Binding-site contacts:
Ligand atom C10 contacts residue LYS33 of chain 1.X at 3.6 Å.
Ligand atom C22 contacts residue SER20 of chain 1.X at 3.6 Å.
Ligand atom O01 contacts residue ALA49 of chain 1.X at 3.0 Å (h-bond).
Ligand atom C21 contacts residue SER20 of chain 1.X at 3.4 Å.
Ligand atom C07 contacts residue THR1 of chain 1.X at 3.1 Å.
Ligand atom C30 contacts residue ASP124 of chain 1.Y at 3.7 Å.
Ligand atom C31 contacts residue ASP124 of chain 1.Y at 3.5 Å.
Ligand atom N06 contacts residue GLY47 of chain 1.X at 2.8 Å (h-bond).
Ligand atom C10 contacts residue ILE45 of chain 1.X at 3.1 Å (hydrophobic).
Ligand atom O28 contacts residue GLN22 of chain 1.X at 3.1 Å (h-bond).
Ligand atom C15 contacts residue VAL31 of chain 1.X at 3.6 Å (hydrophobic).
Ligand atom C07 contacts residue GLY47 of chain 1.X at 3.7 Å.
Ligand atom N03 contacts residue THR21 of chain 1.X at 2.7 Å (h-bond).
Ligand atom C16 contacts residue ALA49 of chain 1.X at 3.5 Å (hydrophobic).
Ligand atom C27 contacts residue PHE123 of chain 1.Y at 3.4 Å (hydrophobic).
Ligand atom C09 contacts residue ILE45 of chain 1.X at 3.2 Å (hydrophobic).
Ligand atom C16 contacts residue VAL31 of chain 1.X at 3.6 Å (hydrophobic).
Ligand atom C05 contacts residue GLY47 of chain 1.X at 3.6 Å.
Ligand atom C15 contacts residue SER20 of chain 1.X at 3.7 Å.
Ligand atom C27 contacts residue ASP124 of chain 1.Y at 3.5 Å.
Ligand atom O18 contacts residue SER20 of chain 1.X at 3.3 Å.
Ligand atom C10 contacts residue ALA52 of chain 1.X at 3.6 Å (hydrophobic).
Ligand atom O39 contacts residue GLN22 of chain 1.X at 3.7 Å.
Ligand atom C04 contacts residue GLY47 of chain 1.X at 3.7 Å.
Ligand atom N06 contacts residue THR1 of chain 1.X at 3.5 Å (h-bond).
Ligand atom C36 contacts residue MET95 of chain 1.Y at 3.7 Å (hydrophobic).
Ligand atom C25 contacts residue TRP129 of chain 1.Y at 3.5 Å (hydrophobic).
Ligand atom C04 contacts residue THR21 of chain 1.X at 3.7 Å.
Ligand atom O28 contacts residue SER27 of chain 1.X at 2.8 Å (h-bond).
Ligand atom C02 contacts residue THR21 of chain 1.X at 3.5 Å.
Ligand atom C09 contacts residue LYS33 of chain 1.X at 3.7 Å.
Ligand atom N29 contacts residue ASP124 of chain 1.Y at 3.0 Å (salt-bridge).
Ligand atom C22 contacts residue SER27 of chain 1.X at 3.6 Å.
Ligand atom C20 contacts residue THR21 of chain 1.X at 3.5 Å.
Ligand atom O18 contacts residue THR21 of chain 1.X at 3.5 Å (h-bond).
Ligand atom C34 contacts residue ALA126 of chain 1.Y at 3.4 Å (hydrophobic).
Ligand atom C07 contacts residue LYS33 of chain 1.X at 3.7 Å.
Ligand atom C14 contacts residue ALA49 of chain 1.X at 3.6 Å (hydrophobic).
Ligand atom C15 contacts residue ALA49 of chain 1.X at 3.4 Å (hydrophobic).
Ligand atom C19 contacts residue THR21 of chain 1.X at 3.4 Å.

Sequence of chain 1.Y:
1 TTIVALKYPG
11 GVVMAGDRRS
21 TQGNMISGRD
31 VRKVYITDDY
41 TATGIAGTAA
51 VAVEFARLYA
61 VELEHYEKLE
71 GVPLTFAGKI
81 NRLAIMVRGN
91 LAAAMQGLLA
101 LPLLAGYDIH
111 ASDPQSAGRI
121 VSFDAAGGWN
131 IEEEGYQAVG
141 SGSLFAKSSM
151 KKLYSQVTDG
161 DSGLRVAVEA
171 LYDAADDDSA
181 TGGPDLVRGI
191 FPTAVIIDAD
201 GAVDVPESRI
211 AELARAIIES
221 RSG

The protein below binds the small molecule below.
Small molecule (SMILES): CCN(CC)C(=O)C[C@H](NC(=O)CCc1ccccc1)C(=O)N[C@@H](C)C(=O)NCc1cccc2ccccc12

Sequence of chain 1.X:
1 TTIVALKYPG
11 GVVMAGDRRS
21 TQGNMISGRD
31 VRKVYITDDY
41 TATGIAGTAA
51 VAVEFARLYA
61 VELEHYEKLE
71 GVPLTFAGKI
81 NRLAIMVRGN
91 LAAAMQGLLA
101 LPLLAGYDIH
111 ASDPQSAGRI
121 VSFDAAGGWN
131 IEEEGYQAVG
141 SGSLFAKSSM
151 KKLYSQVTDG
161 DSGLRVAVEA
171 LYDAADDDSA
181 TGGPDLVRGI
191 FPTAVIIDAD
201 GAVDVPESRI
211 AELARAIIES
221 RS